Sequence of chain 1.A:
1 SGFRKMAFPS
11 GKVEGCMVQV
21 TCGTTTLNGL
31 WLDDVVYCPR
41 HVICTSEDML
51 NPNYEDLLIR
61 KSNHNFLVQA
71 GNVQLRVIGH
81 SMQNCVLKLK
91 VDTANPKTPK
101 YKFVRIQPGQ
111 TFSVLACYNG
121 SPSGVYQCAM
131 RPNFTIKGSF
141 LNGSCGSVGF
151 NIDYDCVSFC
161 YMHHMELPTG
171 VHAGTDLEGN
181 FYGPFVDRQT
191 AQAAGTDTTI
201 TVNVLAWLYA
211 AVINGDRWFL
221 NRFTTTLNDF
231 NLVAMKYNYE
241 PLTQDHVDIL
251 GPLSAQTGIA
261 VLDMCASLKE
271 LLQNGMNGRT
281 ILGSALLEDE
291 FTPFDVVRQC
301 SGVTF

Binding-site contacts:
Ligand atom C15 contacts residue HIS163 of chain 1.A at 3.3 Å.
Ligand atom O1 contacts residue GLU166 of chain 1.A at 3.0 Å (salt-bridge).
Ligand atom C17 contacts residue GLU166 of chain 1.A at 3.7 Å.
Ligand atom C6 contacts residue MET165 of chain 1.A at 3.7 Å (hydrophobic).
Ligand atom C16 contacts residue GLU166 of chain 1.A at 3.6 Å.
Ligand atom C12 contacts residue ASN142 of chain 1.A at 3.7 Å.
Ligand atom CL contacts residue MET165 of chain 1.A at 3.7 Å.
Ligand atom C7 contacts residue MET49 of chain 1.A at 3.5 Å (hydrophobic).
Ligand atom C23 contacts residue DMS1 of chain 1.J at 3.9 Å.
Ligand atom O1 contacts residue MET165 of chain 1.A at 3.4 Å.
Ligand atom C8 contacts residue MET165 of chain 1.A at 3.6 Å (hydrophobic).
Ligand atom C16 contacts residue LEU141 of chain 1.A at 3.9 Å (hydrophobic).
Ligand atom C19 contacts residue ASN142 of chain 1.A at 3.8 Å.
Ligand atom C18 contacts residue LEU141 of chain 1.A at 3.7 Å (hydrophobic).
Ligand atom C3 contacts residue GLN189 of chain 1.A at 3.8 Å.
Ligand atom C11 contacts residue HIS41 of chain 1.A at 3.9 Å.
Ligand atom C11 contacts residue DMS1 of chain 1.J at 3.9 Å.
Ligand atom C12 contacts residue CYS145 of chain 1.A at 3.6 Å (hydrophobic).
Ligand atom C7 contacts residue MET165 of chain 1.A at 3.5 Å (hydrophobic).
Ligand atom CL contacts residue ASP187 of chain 1.A at 3.4 Å.
Ligand atom C15 contacts residue CYS145 of chain 1.A at 3.7 Å (hydrophobic).
Ligand atom C16 contacts residue HIS163 of chain 1.A at 3.6 Å.
Ligand atom C18 contacts residue ASN142 of chain 1.A at 3.7 Å.
Ligand atom CL contacts residue HIS41 of chain 1.A at 3.6 Å.
Ligand atom C8 contacts residue HIS164 of chain 1.A at 3.4 Å.
Ligand atom N3 contacts residue HIS163 of chain 1.A at 2.6 Å (h-bond).
Ligand atom C18 contacts residue PHE140 of chain 1.A at 3.6 Å (hydrophobic).
Ligand atom C6 contacts residue MET49 of chain 1.A at 3.5 Å (hydrophobic).
Ligand atom N3 contacts residue SER144 of chain 1.A at 3.9 Å.
Ligand atom C17 contacts residue LEU141 of chain 1.A at 3.9 Å (hydrophobic).
Ligand atom C contacts residue GLU166 of chain 1.A at 3.8 Å.
Ligand atom C5 contacts residue MET49 of chain 1.A at 3.8 Å (hydrophobic).
Ligand atom N3 contacts residue GLU166 of chain 1.A at 3.9 Å.
Ligand atom C16 contacts residue PHE140 of chain 1.A at 3.7 Å (hydrophobic).
Ligand atom C18 contacts residue GLU166 of chain 1.A at 3.4 Å.
Ligand atom C15 contacts residue GLU166 of chain 1.A at 3.6 Å.
Ligand atom C6 contacts residue ARG188 of chain 1.A at 3.9 Å.
Ligand atom C15 contacts residue MET165 of chain 1.A at 3.7 Å (hydrophobic).
Ligand atom C7 contacts residue HIS164 of chain 1.A at 3.9 Å.
Ligand atom CL contacts residue HIS164 of chain 1.A at 3.6 Å.

Sequence of chain 1.B:
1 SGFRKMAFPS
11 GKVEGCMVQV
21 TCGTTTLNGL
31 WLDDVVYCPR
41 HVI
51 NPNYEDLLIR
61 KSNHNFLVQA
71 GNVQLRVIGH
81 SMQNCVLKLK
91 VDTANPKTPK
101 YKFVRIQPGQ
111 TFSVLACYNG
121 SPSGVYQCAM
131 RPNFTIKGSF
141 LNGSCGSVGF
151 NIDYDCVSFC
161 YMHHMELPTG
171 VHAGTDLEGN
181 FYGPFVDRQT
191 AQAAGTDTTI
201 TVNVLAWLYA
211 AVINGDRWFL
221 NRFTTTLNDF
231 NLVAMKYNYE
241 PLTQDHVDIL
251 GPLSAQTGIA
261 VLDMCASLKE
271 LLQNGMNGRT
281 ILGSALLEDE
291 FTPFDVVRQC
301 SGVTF

The small molecule below binds the protein below.
Small molecule (SMILES): CNC(=O)CN1Cc2ccc(Cl)cc2[C@@]2(CCN(c3cncc4ccccc34)C2=O)C1